Binding-site contacts:
Ligand atom O6 contacts residue ALA279 of chain 1.A at 3.5 Å.
Ligand atom C6 contacts residue SER278 of chain 1.A at 4.2 Å.
Ligand atom N2 contacts residue ASN276 of chain 1.A at 2.9 Å (h-bond).
Ligand atom C7 contacts residue ASN276 of chain 1.A at 3.2 Å.
Ligand atom C5 contacts residue SER278 of chain 1.A at 4.4 Å.
Ligand atom C3 contacts residue ASN276 of chain 1.A at 3.8 Å.
Ligand atom C6 contacts residue ALA279 of chain 1.A at 3.7 Å (hydrophobic).
Ligand atom C5 contacts residue ALA279 of chain 1.A at 4.1 Å (hydrophobic).
Ligand atom O7 contacts residue ASN276 of chain 1.A at 3.0 Å (h-bond).
Ligand atom C1 contacts residue ASN276 of chain 1.A at 1.4 Å.
Ligand atom C7 contacts residue ASN273 of chain 1.A at 4.1 Å.
Ligand atom C2 contacts residue ASN276 of chain 1.A at 2.5 Å.
Ligand atom O7 contacts residue ASN273 of chain 1.A at 2.9 Å (h-bond).
Ligand atom C1 contacts residue ALA279 of chain 1.A at 4.3 Å (hydrophobic).
Ligand atom O5 contacts residue ALA279 of chain 1.A at 3.4 Å.
Ligand atom C4 contacts residue ASN276 of chain 1.A at 4.2 Å.
Ligand atom O5 contacts residue ASN276 of chain 1.A at 2.4 Å (h-bond).
Ligand atom C5 contacts residue ASN276 of chain 1.A at 3.7 Å.

The protein below binds the small molecule below.
Small molecule (SMILES): CC(=O)N[C@@H]1[C@@H](O)[C@H](O)[C@@H](CO)O[C@H]1O

Sequence of chain 1.A:
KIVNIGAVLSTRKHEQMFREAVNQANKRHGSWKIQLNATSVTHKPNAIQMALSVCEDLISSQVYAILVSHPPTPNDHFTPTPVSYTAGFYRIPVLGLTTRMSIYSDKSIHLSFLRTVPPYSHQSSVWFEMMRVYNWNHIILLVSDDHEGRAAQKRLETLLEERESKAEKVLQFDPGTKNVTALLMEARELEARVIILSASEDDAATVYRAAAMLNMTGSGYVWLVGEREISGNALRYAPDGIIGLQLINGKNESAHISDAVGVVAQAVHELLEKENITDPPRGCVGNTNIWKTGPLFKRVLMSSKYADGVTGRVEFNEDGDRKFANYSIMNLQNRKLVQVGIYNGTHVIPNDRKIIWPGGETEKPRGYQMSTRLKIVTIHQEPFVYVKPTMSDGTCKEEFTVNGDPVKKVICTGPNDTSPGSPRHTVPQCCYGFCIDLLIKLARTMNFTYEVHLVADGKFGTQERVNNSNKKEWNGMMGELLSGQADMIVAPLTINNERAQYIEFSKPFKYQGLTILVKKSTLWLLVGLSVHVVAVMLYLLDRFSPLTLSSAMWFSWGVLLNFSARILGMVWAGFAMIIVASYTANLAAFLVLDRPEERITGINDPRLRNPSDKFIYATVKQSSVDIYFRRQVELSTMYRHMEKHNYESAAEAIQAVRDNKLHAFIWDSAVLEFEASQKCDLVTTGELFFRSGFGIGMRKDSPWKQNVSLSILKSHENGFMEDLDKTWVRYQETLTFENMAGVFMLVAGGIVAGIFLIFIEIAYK